The protein below binds the small molecule below.
Small molecule (SMILES): CC(=O)N[C@@H]1[C@@H](O)[C@H](O)[C@@H](CO)O[C@H]1O

Sequence of chain 1.E:
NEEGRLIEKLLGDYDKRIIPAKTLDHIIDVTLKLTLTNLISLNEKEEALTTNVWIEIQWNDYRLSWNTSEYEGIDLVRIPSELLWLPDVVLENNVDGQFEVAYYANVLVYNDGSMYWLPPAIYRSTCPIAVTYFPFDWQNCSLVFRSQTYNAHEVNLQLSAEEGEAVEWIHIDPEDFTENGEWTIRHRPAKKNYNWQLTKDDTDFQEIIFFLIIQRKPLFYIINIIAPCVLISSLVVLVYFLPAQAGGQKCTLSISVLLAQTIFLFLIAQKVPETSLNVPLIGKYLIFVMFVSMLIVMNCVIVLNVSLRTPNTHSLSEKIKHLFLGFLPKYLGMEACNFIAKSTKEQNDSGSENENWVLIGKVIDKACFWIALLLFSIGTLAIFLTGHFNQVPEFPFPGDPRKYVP

Binding-site contacts:
Ligand atom C6 contacts residue SER70 of chain 1.E at 3.2 Å.
Ligand atom C7 contacts residue GLU71 of chain 1.E at 4.2 Å.
Ligand atom O5 contacts residue SER70 of chain 1.E at 2.9 Å (h-bond).
Ligand atom C1 contacts residue GLU71 of chain 1.E at 4.1 Å.
Ligand atom N2 contacts residue ASN68 of chain 1.E at 2.9 Å (h-bond).
Ligand atom C5 contacts residue ASN68 of chain 1.E at 3.7 Å.
Ligand atom C1 contacts residue SER70 of chain 1.E at 3.9 Å.
Ligand atom C1 contacts residue ASN68 of chain 1.E at 1.4 Å.
Ligand atom O7 contacts residue GLU71 of chain 1.E at 3.1 Å (salt-bridge).
Ligand atom C3 contacts residue ASN68 of chain 1.E at 3.8 Å.
Ligand atom C5 contacts residue SER70 of chain 1.E at 3.6 Å.
Ligand atom C2 contacts residue ASN68 of chain 1.E at 2.4 Å.
Ligand atom O5 contacts residue GLU71 of chain 1.E at 4.3 Å.
Ligand atom O6 contacts residue SER70 of chain 1.E at 3.2 Å (h-bond).
Ligand atom C7 contacts residue ASN68 of chain 1.E at 3.1 Å.
Ligand atom C4 contacts residue ASN68 of chain 1.E at 4.2 Å.
Ligand atom O7 contacts residue ASN68 of chain 1.E at 3.1 Å (h-bond).
Ligand atom C8 contacts residue ASN68 of chain 1.E at 4.3 Å.
Ligand atom C2 contacts residue GLU71 of chain 1.E at 4.2 Å.
Ligand atom O5 contacts residue ASN68 of chain 1.E at 2.4 Å (h-bond).